Binding-site contacts:
Ligand atom C8 contacts residue HIS771 of chain 1.A at 4.3 Å.
Ligand atom N2 contacts residue THR757 of chain 1.A at 3.1 Å (h-bond).
Ligand atom C2 contacts residue ASN755 of chain 1.A at 2.5 Å.
Ligand atom C7 contacts residue GLN751 of chain 1.A at 4.0 Å.
Ligand atom C5 contacts residue ASN755 of chain 1.A at 3.6 Å.
Ligand atom O7 contacts residue ARG759 of chain 1.A at 3.5 Å (salt-bridge).
Ligand atom N2 contacts residue ASN755 of chain 1.A at 2.9 Å (h-bond).
Ligand atom O3 contacts residue ARG759 of chain 1.A at 3.3 Å (salt-bridge).
Ligand atom C7 contacts residue THR757 of chain 1.A at 3.6 Å.
Ligand atom C7 contacts residue ASN755 of chain 1.A at 3.5 Å.
Ligand atom C1 contacts residue CYS753 of chain 1.A at 4.4 Å (hydrophobic).
Ligand atom C6 contacts residue CYS753 of chain 1.A at 4.5 Å (hydrophobic).
Ligand atom O5 contacts residue ASN755 of chain 1.A at 2.3 Å (h-bond).
Ligand atom O7 contacts residue GLN751 of chain 1.A at 3.5 Å (h-bond).
Ligand atom C2 contacts residue ARG759 of chain 1.A at 3.9 Å.
Ligand atom C8 contacts residue ASN755 of chain 1.A at 3.5 Å.
Ligand atom O5 contacts residue CYS753 of chain 1.A at 4.4 Å.
Ligand atom C8 contacts residue THR757 of chain 1.A at 3.4 Å.
Ligand atom O7 contacts residue ASN755 of chain 1.A at 4.4 Å.
Ligand atom C7 contacts residue HIS771 of chain 1.A at 4.0 Å.
Ligand atom C8 contacts residue GLU736 of chain 1.A at 3.7 Å.
Ligand atom C4 contacts residue ASN755 of chain 1.A at 4.2 Å.
Ligand atom C3 contacts residue ASN755 of chain 1.A at 3.8 Å.
Ligand atom C7 contacts residue GLU736 of chain 1.A at 4.5 Å.
Ligand atom C1 contacts residue THR757 of chain 1.A at 4.0 Å.
Ligand atom C1 contacts residue ASN755 of chain 1.A at 1.4 Å.
Ligand atom C7 contacts residue ARG759 of chain 1.A at 3.8 Å.
Ligand atom O6 contacts residue CYS753 of chain 1.A at 3.7 Å.
Ligand atom C3 contacts residue ARG759 of chain 1.A at 4.2 Å.
Ligand atom N2 contacts residue ARG759 of chain 1.A at 4.1 Å.
Ligand atom C2 contacts residue THR757 of chain 1.A at 4.1 Å.
Ligand atom C8 contacts residue ARG759 of chain 1.A at 4.5 Å.
Ligand atom O7 contacts residue GLU736 of chain 1.A at 4.4 Å.
Ligand atom O7 contacts residue HIS771 of chain 1.A at 4.5 Å.
Ligand atom O6 contacts residue GLU736 of chain 1.A at 3.8 Å.
Ligand atom N2 contacts residue HIS771 of chain 1.A at 3.9 Å.
Ligand atom C5 contacts residue CYS753 of chain 1.A at 4.2 Å (hydrophobic).
Ligand atom C8 contacts residue GLN751 of chain 1.A at 3.7 Å.

A protein and the small-molecule ligand that binds it are described below.
Small molecule (SMILES): CC(=O)N[C@H]1[C@H](O[C@H]2[C@H](O)[C@@H](NC(C)=O)CO[C@@H]2CO)O[C@H](CO)[C@@H](O)[C@@H]1O

Sequence of chain 1.A:
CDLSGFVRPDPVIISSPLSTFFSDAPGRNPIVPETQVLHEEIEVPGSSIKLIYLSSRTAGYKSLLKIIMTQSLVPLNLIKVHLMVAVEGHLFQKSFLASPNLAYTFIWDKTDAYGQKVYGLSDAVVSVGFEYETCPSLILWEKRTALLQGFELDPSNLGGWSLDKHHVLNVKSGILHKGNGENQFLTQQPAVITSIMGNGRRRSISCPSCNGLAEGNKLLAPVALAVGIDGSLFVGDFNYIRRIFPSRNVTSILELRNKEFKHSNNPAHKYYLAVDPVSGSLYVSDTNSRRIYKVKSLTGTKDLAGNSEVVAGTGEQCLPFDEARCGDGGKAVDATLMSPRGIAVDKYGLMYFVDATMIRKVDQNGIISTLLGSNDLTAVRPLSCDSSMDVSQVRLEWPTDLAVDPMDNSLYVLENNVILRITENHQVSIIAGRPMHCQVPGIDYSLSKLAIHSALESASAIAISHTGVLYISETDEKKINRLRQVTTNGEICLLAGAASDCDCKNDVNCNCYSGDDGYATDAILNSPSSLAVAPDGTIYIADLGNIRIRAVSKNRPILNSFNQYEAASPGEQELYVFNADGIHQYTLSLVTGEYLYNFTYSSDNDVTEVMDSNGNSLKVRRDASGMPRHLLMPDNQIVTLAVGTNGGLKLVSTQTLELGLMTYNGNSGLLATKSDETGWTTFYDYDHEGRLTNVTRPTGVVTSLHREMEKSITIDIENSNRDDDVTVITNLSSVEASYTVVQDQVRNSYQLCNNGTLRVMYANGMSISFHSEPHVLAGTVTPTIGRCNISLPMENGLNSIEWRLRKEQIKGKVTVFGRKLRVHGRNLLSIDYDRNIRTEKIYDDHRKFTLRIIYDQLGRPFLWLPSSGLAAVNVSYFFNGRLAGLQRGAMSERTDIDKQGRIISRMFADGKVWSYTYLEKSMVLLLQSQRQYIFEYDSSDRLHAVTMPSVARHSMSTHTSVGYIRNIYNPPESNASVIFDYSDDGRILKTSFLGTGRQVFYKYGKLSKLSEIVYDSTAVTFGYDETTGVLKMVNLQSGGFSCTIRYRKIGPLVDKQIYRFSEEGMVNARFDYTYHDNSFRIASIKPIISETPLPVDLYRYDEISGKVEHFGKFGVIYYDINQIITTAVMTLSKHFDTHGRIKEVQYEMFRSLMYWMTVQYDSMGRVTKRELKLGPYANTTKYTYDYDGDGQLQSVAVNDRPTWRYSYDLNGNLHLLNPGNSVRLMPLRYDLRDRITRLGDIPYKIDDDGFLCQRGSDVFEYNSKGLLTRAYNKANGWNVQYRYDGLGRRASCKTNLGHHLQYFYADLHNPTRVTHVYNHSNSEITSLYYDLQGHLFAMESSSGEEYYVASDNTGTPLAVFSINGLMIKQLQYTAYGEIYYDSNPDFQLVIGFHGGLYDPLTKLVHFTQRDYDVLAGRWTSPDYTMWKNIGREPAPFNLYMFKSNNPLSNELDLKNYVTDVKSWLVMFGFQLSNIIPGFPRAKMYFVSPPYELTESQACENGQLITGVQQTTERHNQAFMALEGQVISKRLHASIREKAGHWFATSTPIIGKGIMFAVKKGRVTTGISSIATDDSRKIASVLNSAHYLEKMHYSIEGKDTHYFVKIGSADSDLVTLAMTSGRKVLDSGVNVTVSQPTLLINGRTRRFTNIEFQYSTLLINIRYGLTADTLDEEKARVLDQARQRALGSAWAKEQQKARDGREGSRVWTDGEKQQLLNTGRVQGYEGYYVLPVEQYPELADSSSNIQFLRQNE